Sequence of chain 6.E:
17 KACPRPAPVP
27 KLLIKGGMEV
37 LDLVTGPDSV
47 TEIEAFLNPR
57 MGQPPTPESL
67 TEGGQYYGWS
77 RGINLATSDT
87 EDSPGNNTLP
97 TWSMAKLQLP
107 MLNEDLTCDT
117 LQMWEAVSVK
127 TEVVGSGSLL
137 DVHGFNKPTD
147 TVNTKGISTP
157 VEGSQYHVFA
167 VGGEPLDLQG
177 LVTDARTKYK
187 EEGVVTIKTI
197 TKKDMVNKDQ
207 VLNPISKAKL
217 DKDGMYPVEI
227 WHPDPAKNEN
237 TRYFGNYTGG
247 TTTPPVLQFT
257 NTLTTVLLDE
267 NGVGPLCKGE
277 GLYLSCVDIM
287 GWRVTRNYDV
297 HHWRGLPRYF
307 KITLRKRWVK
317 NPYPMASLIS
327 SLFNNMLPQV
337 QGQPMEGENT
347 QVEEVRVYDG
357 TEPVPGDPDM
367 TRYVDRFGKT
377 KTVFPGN

Binding-site contacts:
Ligand atom C3 contacts residue VAL296 of chain 6.E at 3.5 Å (hydrophobic).
Ligand atom C10 contacts residue TYR72 of chain 6.E at 4.2 Å (hydrophobic).
Ligand atom C2 contacts residue GLY78 of chain 6.E at 4.2 Å.
Ligand atom O4 contacts residue GLY78 of chain 6.E at 3.1 Å.
Ligand atom O3 contacts residue GLY78 of chain 6.E at 3.6 Å.
Ligand atom C8 contacts residue TYR72 of chain 6.E at 4.2 Å (hydrophobic).
Ligand atom C4 contacts residue GLY78 of chain 6.E at 3.4 Å.
Ligand atom O6 contacts residue GLY78 of chain 6.E at 3.8 Å.
Ligand atom O6 contacts residue THR94 of chain 6.E at 3.7 Å.
Ligand atom C11 contacts residue ASP85 of chain 6.A at 3.8 Å.
Ligand atom C5 contacts residue TYR72 of chain 6.E at 3.5 Å (hydrophobic).
Ligand atom O4 contacts residue THR291 of chain 6.E at 3.4 Å.
Ligand atom O3 contacts residue VAL296 of chain 6.E at 4.2 Å.
Ligand atom C7 contacts residue TYR72 of chain 6.E at 4.2 Å (hydrophobic).
Ligand atom O4 contacts residue HIS298 of chain 6.E at 3.1 Å (h-bond).
Ligand atom O4 contacts residue TYR72 of chain 6.E at 3.9 Å.
Ligand atom C6 contacts residue ASN93 of chain 6.E at 3.5 Å.
Ligand atom C5 contacts residue ASN93 of chain 6.E at 4.3 Å.
Ligand atom O4 contacts residue ILE79 of chain 6.E at 3.4 Å (h-bond).
Ligand atom O4 contacts residue VAL296 of chain 6.E at 4.2 Å.
Ligand atom C1 contacts residue ARG77 of chain 6.E at 3.4 Å.
Ligand atom C4 contacts residue TYR72 of chain 6.E at 3.2 Å (hydrophobic).
Ligand atom C3 contacts residue GLY78 of chain 6.E at 4.1 Å.
Ligand atom O1B contacts residue TYR72 of chain 6.E at 3.7 Å.
Ligand atom C4 contacts residue ARG77 of chain 6.E at 4.2 Å.
Ligand atom O6 contacts residue ASN93 of chain 6.E at 2.8 Å (h-bond).
Ligand atom O10 contacts residue THR291 of chain 6.E at 4.0 Å.
Ligand atom N5 contacts residue TYR72 of chain 6.E at 3.2 Å (h-bond).
Ligand atom O1B contacts residue ARG77 of chain 6.E at 2.8 Å (salt-bridge).
Ligand atom O6 contacts residue ARG77 of chain 6.E at 4.0 Å.
Ligand atom O1A contacts residue TYR72 of chain 6.E at 3.4 Å.
Ligand atom C6 contacts residue TYR72 of chain 6.E at 3.5 Å (hydrophobic).
Ligand atom O10 contacts residue ASN293 of chain 6.E at 3.8 Å.
Ligand atom C1 contacts residue TYR72 of chain 6.E at 3.7 Å (hydrophobic).
Ligand atom C3 contacts residue GLY78 of chain 6.E at 4.2 Å.
Ligand atom C4 contacts residue HIS298 of chain 6.E at 3.7 Å.
Ligand atom O1A contacts residue GLY78 of chain 6.E at 3.6 Å (h-bond).
Ligand atom O8 contacts residue TYR72 of chain 6.E at 3.2 Å (h-bond).
Ligand atom C3 contacts residue HIS298 of chain 6.E at 3.6 Å.
Ligand atom O1A contacts residue ARG77 of chain 6.E at 3.1 Å (salt-bridge).

This protein binds this small molecule.
Small molecule (SMILES): CC(=O)N[C@H]1[C@H]([C@H](O)[C@H](O)CO)O[C@@](O[C@H]2[C@@H](O)[C@@H](CO)O[C@@H](O[C@H]3[C@H](O)[C@@H](O)[C@H](O)O[C@@H]3CO)[C@@H]2O)(C(=O)O)C[C@@H]1O

Sequence of chain 6.A:
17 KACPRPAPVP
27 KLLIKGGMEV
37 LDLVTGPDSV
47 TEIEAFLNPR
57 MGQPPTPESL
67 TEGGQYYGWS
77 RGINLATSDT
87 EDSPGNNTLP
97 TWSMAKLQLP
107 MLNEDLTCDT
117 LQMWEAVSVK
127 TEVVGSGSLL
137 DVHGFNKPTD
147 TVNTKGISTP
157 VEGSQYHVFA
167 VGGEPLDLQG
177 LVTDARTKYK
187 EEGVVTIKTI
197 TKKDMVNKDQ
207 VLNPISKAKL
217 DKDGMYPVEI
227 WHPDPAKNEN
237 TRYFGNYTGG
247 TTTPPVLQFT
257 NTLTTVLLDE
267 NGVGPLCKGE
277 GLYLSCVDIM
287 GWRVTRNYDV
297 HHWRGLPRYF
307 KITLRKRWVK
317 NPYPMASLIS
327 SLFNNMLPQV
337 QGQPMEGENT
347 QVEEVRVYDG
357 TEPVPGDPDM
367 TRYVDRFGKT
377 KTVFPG